Binding-site contacts:
Ligand atom O2' contacts residue VAL122 of chain 1.A at 4.1 Å.
Ligand atom CD' contacts residue GLY164 of chain 1.A at 3.7 Å.
Ligand atom CD' contacts residue ILE94 of chain 1.A at 4.0 Å (hydrophobic).
Ligand atom CA' contacts residue SER162 of chain 1.A at 4.5 Å.
Ligand atom O2' contacts residue PRO121 of chain 1.A at 3.2 Å (h-bond).
Ligand atom CD' contacts residue UPN1 of chain 1.I at 3.4 Å.
Ligand atom CA' contacts residue HIS125 of chain 1.A at 3.1 Å.
Ligand atom CD' contacts residue HIS125 of chain 1.A at 4.1 Å.
Ligand atom OC' contacts residue UPN1 of chain 1.I at 2.8 Å (h-bond).
Ligand atom CB' contacts residue HIS125 of chain 1.A at 3.4 Å.
Ligand atom CA' contacts residue UPN1 of chain 1.I at 3.2 Å.
Ligand atom OC' contacts residue HIS125 of chain 1.A at 3.3 Å (h-bond).
Ligand atom CB' contacts residue GLY164 of chain 1.A at 4.2 Å.
Ligand atom CB' contacts residue VAL122 of chain 1.A at 4.3 Å (hydrophobic).
Ligand atom CA' contacts residue GLY164 of chain 1.A at 4.3 Å.
Ligand atom CA' contacts residue PRO121 of chain 1.A at 4.2 Å (hydrophobic).
Ligand atom O2' contacts residue ARG120 of chain 1.A at 4.0 Å.
Ligand atom CA' contacts residue VAL122 of chain 1.A at 4.2 Å (hydrophobic).
Ligand atom O2' contacts residue HIS125 of chain 1.A at 4.3 Å.
Ligand atom CB' contacts residue UPN1 of chain 1.I at 3.1 Å.
Ligand atom CD' contacts residue TRP95 of chain 1.A at 4.1 Å (hydrophobic).
Ligand atom O2' contacts residue UPN1 of chain 1.I at 3.2 Å (h-bond).
Ligand atom OC' contacts residue GLY164 of chain 1.A at 3.0 Å.

The protein below binds the small molecule below.
Small molecule (SMILES): COCC[O-]

Sequence of chain 1.A:
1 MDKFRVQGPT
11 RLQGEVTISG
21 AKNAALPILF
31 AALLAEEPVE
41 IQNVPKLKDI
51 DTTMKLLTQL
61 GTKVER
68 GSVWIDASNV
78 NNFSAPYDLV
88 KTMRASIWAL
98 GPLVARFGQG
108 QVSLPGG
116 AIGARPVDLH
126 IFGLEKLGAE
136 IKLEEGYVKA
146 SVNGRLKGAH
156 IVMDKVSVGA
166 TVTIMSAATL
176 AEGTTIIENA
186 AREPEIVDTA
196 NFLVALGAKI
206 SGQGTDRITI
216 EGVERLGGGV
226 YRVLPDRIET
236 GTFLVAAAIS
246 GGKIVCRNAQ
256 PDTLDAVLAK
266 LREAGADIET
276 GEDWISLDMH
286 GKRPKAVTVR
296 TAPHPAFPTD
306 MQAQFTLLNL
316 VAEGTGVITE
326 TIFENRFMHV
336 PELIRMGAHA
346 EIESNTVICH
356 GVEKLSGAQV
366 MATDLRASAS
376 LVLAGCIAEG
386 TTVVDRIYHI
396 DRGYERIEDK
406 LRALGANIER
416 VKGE